Binding-site contacts:
Ligand atom C8 contacts residue THR1100 of chain 1.F at 4.0 Å.
Ligand atom C7 contacts residue ASN1098 of chain 1.F at 3.5 Å.
Ligand atom C7 contacts residue THR1100 of chain 1.F at 3.9 Å.
Ligand atom C4 contacts residue HIS1101 of chain 1.F at 4.2 Å.
Ligand atom C1 contacts residue PHE1103 of chain 1.F at 4.5 Å (hydrophobic).
Ligand atom C1 contacts residue THR1100 of chain 1.F at 3.6 Å.
Ligand atom C3 contacts residue HIS1101 of chain 1.F at 3.8 Å.
Ligand atom C5 contacts residue HIS1101 of chain 1.F at 3.6 Å.
Ligand atom C3 contacts residue THR1100 of chain 1.F at 3.9 Å.
Ligand atom O5 contacts residue HIS1101 of chain 1.F at 3.9 Å.
Ligand atom C5 contacts residue PHE1103 of chain 1.F at 4.4 Å (hydrophobic).
Ligand atom C8 contacts residue ASN1098 of chain 1.F at 3.8 Å.
Ligand atom C2 contacts residue ASN1098 of chain 1.F at 2.5 Å.
Ligand atom C2 contacts residue HIS1101 of chain 1.F at 4.2 Å.
Ligand atom O6 contacts residue PHE1103 of chain 1.F at 4.3 Å.
Ligand atom N2 contacts residue THR1100 of chain 1.F at 2.9 Å (h-bond).
Ligand atom C5 contacts residue ASN1098 of chain 1.F at 3.7 Å.
Ligand atom O5 contacts residue ASN1098 of chain 1.F at 2.4 Å (h-bond).
Ligand atom N2 contacts residue HIS1101 of chain 1.F at 4.4 Å.
Ligand atom O5 contacts residue PHE1103 of chain 1.F at 3.9 Å.
Ligand atom C6 contacts residue PHE1103 of chain 1.F at 4.0 Å (hydrophobic).
Ligand atom O4 contacts residue HIS1101 of chain 1.F at 4.1 Å.
Ligand atom C2 contacts residue THR1100 of chain 1.F at 3.7 Å.
Ligand atom C4 contacts residue ASN1098 of chain 1.F at 4.2 Å.
Ligand atom O7 contacts residue ASN1098 of chain 1.F at 3.6 Å.
Ligand atom C3 contacts residue ASN1098 of chain 1.F at 3.8 Å.
Ligand atom C1 contacts residue ASN1098 of chain 1.F at 1.5 Å.
Ligand atom C1 contacts residue HIS1101 of chain 1.F at 3.6 Å.
Ligand atom N2 contacts residue ASN1098 of chain 1.F at 3.0 Å (h-bond).

Sequence of chain 1.F:
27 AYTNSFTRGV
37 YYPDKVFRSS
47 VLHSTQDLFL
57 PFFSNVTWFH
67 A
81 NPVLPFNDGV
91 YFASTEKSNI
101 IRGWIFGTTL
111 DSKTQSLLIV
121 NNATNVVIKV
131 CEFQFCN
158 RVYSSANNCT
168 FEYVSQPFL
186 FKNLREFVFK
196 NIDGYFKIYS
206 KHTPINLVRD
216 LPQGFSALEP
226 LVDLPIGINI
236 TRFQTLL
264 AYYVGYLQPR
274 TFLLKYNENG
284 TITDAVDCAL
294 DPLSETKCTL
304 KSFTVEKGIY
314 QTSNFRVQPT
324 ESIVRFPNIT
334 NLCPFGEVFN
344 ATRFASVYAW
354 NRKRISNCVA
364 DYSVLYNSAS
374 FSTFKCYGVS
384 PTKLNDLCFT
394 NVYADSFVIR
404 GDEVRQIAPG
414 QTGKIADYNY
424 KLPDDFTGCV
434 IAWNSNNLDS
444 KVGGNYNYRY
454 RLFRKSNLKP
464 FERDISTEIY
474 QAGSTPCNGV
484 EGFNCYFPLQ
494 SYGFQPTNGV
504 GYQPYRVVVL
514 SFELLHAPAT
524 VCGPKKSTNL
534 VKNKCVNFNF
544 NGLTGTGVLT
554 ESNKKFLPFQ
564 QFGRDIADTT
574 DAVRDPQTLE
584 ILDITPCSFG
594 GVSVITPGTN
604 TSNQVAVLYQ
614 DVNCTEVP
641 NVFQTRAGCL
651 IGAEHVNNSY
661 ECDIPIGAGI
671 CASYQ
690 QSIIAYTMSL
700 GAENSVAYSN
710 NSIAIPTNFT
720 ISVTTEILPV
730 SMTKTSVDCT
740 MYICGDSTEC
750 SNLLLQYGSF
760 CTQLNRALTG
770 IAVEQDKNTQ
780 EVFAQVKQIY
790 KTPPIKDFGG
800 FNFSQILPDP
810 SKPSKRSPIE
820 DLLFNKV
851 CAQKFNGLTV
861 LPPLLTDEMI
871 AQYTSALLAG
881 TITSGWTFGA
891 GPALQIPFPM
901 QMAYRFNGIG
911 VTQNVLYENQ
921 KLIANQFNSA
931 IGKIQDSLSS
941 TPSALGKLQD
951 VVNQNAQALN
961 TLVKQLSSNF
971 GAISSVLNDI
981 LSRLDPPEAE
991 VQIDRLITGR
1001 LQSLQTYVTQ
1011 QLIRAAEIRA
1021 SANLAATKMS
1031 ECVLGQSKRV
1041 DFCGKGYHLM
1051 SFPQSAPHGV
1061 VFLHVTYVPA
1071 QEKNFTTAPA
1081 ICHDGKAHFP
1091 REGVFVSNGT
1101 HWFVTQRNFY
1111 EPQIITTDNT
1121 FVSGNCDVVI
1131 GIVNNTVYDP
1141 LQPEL

A protein and the small-molecule ligand that binds it are described below.
Small molecule (SMILES): CC(=O)N[C@@H]1[C@@H](O)[C@H](O)[C@@H](CO)O[C@H]1O